The protein below binds the small molecule below.
Small molecule (SMILES): CNc1nc2[nH]c(-c3cccc(CNC(=O)COC)n3)cc2c2c1ncn2C

Binding-site contacts:
Ligand atom C28 contacts residue LEU189 of chain 1.B at 3.7 Å (hydrophobic).
Ligand atom C7 contacts residue PRO142 of chain 1.B at 3.4 Å (hydrophobic).
Ligand atom C4 contacts residue VAL88 of chain 1.B at 3.8 Å (hydrophobic).
Ligand atom N3 contacts residue TYR137 of chain 1.B at 3.7 Å.
Ligand atom C27 contacts residue GLU139 of chain 1.B at 3.6 Å.
Ligand atom C2 contacts residue GLU136 of chain 1.B at 3.2 Å.
Ligand atom C25 contacts residue VAL138 of chain 1.B at 3.7 Å (hydrophobic).
Ligand atom C2 contacts residue VAL138 of chain 1.B at 3.8 Å (hydrophobic).
Ligand atom C7 contacts residue LEU43 of chain 1.B at 3.6 Å (hydrophobic).
Ligand atom C28 contacts residue LYS90 of chain 1.B at 3.8 Å.
Ligand atom C21 contacts residue LEU43 of chain 1.B at 3.8 Å (hydrophobic).
Ligand atom N24 contacts residue GLY141 of chain 1.B at 3.6 Å.
Ligand atom N8 contacts residue PRO142 of chain 1.B at 3.3 Å.
Ligand atom O20 contacts residue VAL145 of chain 1.B at 3.6 Å.
Ligand atom C10 contacts residue PRO142 of chain 1.B at 3.8 Å (hydrophobic).
Ligand atom N3 contacts residue VAL138 of chain 1.B at 3.0 Å (h-bond).
Ligand atom N1 contacts residue VAL88 of chain 1.B at 3.6 Å.
Ligand atom C23 contacts residue LEU43 of chain 1.B at 3.7 Å (hydrophobic).
Ligand atom C15 contacts residue GLN45 of chain 1.B at 3.5 Å.
Ligand atom C27 contacts residue GLY141 of chain 1.B at 3.7 Å.
Ligand atom C25 contacts residue GLY141 of chain 1.B at 3.5 Å.
Ligand atom C2 contacts residue VAL88 of chain 1.B at 3.5 Å (hydrophobic).
Ligand atom N1 contacts residue LEU189 of chain 1.B at 3.5 Å.
Ligand atom C2 contacts residue LEU189 of chain 1.B at 3.6 Å (hydrophobic).
Ligand atom N26 contacts residue TYR137 of chain 1.B at 3.5 Å.
Ligand atom C27 contacts residue VAL138 of chain 1.B at 3.3 Å (hydrophobic).
Ligand atom C15 contacts residue ARG186 of chain 1.B at 3.8 Å.
Ligand atom C5 contacts residue VAL88 of chain 1.B at 3.8 Å (hydrophobic).
Ligand atom C17 contacts residue LEU43 of chain 1.B at 3.6 Å (hydrophobic).
Ligand atom C19 contacts residue LEU43 of chain 1.B at 3.8 Å (hydrophobic).
Ligand atom N18 contacts residue LEU43 of chain 1.B at 2.8 Å (h-bond).
Ligand atom C9 contacts residue PRO142 of chain 1.B at 3.6 Å (hydrophobic).
Ligand atom N12 contacts residue LEU43 of chain 1.B at 3.5 Å (h-bond).
Ligand atom N26 contacts residue GLY141 of chain 1.B at 3.6 Å.
Ligand atom C13 contacts residue LEU43 of chain 1.B at 3.4 Å (hydrophobic).
Ligand atom C14 contacts residue GLY44 of chain 1.B at 3.7 Å.
Ligand atom C14 contacts residue ARG186 of chain 1.B at 3.4 Å.
Ligand atom C27 contacts residue TYR137 of chain 1.B at 3.6 Å (hydrophobic).
Ligand atom N3 contacts residue VAL88 of chain 1.B at 3.6 Å.
Ligand atom N26 contacts residue VAL138 of chain 1.B at 2.7 Å (h-bond).

Sequence of chain 1.B:
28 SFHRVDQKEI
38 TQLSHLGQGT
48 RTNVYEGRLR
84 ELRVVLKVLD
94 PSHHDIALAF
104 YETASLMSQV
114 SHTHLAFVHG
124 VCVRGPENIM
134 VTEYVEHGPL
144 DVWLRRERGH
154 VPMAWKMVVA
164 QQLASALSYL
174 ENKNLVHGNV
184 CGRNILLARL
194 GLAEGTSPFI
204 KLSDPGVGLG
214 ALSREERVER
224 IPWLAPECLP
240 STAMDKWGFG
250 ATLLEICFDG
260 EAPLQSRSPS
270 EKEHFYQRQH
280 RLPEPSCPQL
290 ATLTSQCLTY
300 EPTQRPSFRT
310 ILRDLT